Binding-site contacts:
Ligand atom O5 contacts residue ASN203 of chain 1.A at 2.4 Å (h-bond).
Ligand atom O7 contacts residue THR207 of chain 1.A at 3.6 Å.
Ligand atom C8 contacts residue GLY204 of chain 1.A at 3.5 Å.
Ligand atom C3 contacts residue ASN227 of chain 1.A at 4.3 Å.
Ligand atom N2 contacts residue ASN227 of chain 1.A at 4.4 Å.
Ligand atom O7 contacts residue TYR202 of chain 1.A at 4.4 Å.
Ligand atom C8 contacts residue ASN203 of chain 1.A at 4.0 Å.
Ligand atom N2 contacts residue ASN203 of chain 1.A at 2.5 Å (h-bond).
Ligand atom O7 contacts residue GLY204 of chain 1.A at 4.3 Å.
Ligand atom O7 contacts residue ASN203 of chain 1.A at 3.0 Å (h-bond).
Ligand atom O6 contacts residue ASN227 of chain 1.A at 4.5 Å.
Ligand atom C4 contacts residue ASN203 of chain 1.A at 4.0 Å.
Ligand atom O6 contacts residue ASN203 of chain 1.A at 4.0 Å.
Ligand atom C3 contacts residue ASN203 of chain 1.A at 3.5 Å.
Ligand atom C7 contacts residue THR207 of chain 1.A at 4.4 Å.
Ligand atom C2 contacts residue ASN203 of chain 1.A at 2.0 Å.
Ligand atom O7 contacts residue ALA223 of chain 1.A at 4.5 Å.
Ligand atom O3 contacts residue ASN203 of chain 1.A at 4.5 Å.
Ligand atom C8 contacts residue THR207 of chain 1.A at 4.0 Å.
Ligand atom O5 contacts residue ASN227 of chain 1.A at 4.0 Å.
Ligand atom C7 contacts residue ASN203 of chain 1.A at 2.9 Å.
Ligand atom C7 contacts residue GLY204 of chain 1.A at 4.0 Å.
Ligand atom C1 contacts residue ASN227 of chain 1.A at 4.2 Å.
Ligand atom C7 contacts residue ASN227 of chain 1.A at 4.0 Å.
Ligand atom C5 contacts residue ASN203 of chain 1.A at 3.6 Å.
Ligand atom C4 contacts residue ASN227 of chain 1.A at 4.0 Å.
Ligand atom C5 contacts residue ASN227 of chain 1.A at 4.4 Å.
Ligand atom O7 contacts residue ASN227 of chain 1.A at 3.0 Å (h-bond).
Ligand atom C2 contacts residue ASN227 of chain 1.A at 3.8 Å.
Ligand atom C1 contacts residue ASN203 of chain 1.A at 1.4 Å.

Sequence of chain 1.A:
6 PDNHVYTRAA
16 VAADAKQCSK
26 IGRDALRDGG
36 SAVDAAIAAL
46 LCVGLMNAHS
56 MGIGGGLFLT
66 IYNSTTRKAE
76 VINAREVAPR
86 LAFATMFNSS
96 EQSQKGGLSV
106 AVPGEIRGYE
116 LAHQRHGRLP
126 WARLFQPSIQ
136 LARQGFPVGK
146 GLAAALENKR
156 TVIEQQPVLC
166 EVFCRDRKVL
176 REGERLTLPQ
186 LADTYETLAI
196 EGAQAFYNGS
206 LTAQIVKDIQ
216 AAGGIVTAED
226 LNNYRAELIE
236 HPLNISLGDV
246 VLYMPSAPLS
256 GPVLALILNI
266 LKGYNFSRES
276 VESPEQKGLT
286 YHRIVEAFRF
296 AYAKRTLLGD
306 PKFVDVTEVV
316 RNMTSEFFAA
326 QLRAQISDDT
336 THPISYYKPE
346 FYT

A small-molecule ligand and the protein it binds are described below.
Small molecule (SMILES): CC(=O)N[C@@H]1[C@@H](O)[C@H](O)[C@@H](CO)O[C@H]1O